A protein and the small-molecule ligand that binds it are described below.
Small molecule (SMILES): CC(=O)NCCCC[C@H](NC(=O)CNC(=O)CNC(=O)[C@@H](NC(=O)[C@H](CO)NC(=O)[C@H](CCCCN(C)C)NC(=O)[C@H](CCCN=C(N)N)NC(=O)[C@H](C)N)[C@@H](C)O)C(=O)O

Sequence of chain 1.A:
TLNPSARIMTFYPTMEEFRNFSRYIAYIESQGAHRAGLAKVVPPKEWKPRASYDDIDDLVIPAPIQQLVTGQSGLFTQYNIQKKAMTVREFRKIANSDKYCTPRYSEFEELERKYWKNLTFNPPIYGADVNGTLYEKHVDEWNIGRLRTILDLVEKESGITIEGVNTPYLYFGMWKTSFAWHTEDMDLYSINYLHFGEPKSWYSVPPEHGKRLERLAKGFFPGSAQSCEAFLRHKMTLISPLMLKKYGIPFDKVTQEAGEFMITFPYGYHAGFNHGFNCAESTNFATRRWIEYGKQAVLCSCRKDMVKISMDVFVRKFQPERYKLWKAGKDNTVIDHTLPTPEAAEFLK

Binding-site contacts:
Ligand atom NZ contacts residue GLY192 of chain 1.A at 3.6 Å (h-bond).
Ligand atom CB contacts residue GLU191 of chain 1.A at 3.4 Å.
Ligand atom NH2 contacts residue ASP157 of chain 1.A at 3.4 Å (salt-bridge).
Ligand atom N contacts residue GLU191 of chain 1.A at 2.9 Å (salt-bridge).
Ligand atom CA contacts residue ASN108 of chain 1.A at 3.4 Å.
Ligand atom NZ contacts residue TYR199 of chain 1.A at 3.6 Å (h-bond).
Ligand atom NH2 contacts residue ASN159 of chain 1.A at 3.3 Å (h-bond).
Ligand atom N contacts residue ASN108 of chain 1.A at 3.5 Å (h-bond).
Ligand atom O contacts residue ARG331 of chain 1.A at 3.4 Å (salt-bridge).
Ligand atom CA contacts residue ASP157 of chain 1.A at 3.6 Å.
Ligand atom OG1 contacts residue ALA156 of chain 1.A at 3.2 Å.
Ligand atom O contacts residue LYS263 of chain 1.A at 2.8 Å (salt-bridge).
Ligand atom OG1 contacts residue ASP157 of chain 1.A at 2.9 Å (salt-bridge).
Ligand atom OG1 contacts residue TYR199 of chain 1.A at 3.3 Å.
Ligand atom N contacts residue HIS262 of chain 1.A at 3.3 Å (h-bond).
Ligand atom O contacts residue TYR197 of chain 1.A at 2.7 Å (h-bond).
Ligand atom CH2 contacts residue GLY192 of chain 1.A at 3.4 Å.
Ligand atom O contacts residue ASN108 of chain 1.A at 2.9 Å (h-bond).
Ligand atom NE contacts residue GLU191 of chain 1.A at 3.1 Å (salt-bridge).
Ligand atom OXT contacts residue TYR107 of chain 1.A at 3.5 Å.
Ligand atom CB contacts residue ASP333 of chain 1.A at 3.1 Å.
Ligand atom OH contacts residue GLN110 of chain 1.A at 2.9 Å (h-bond).
Ligand atom CH2 contacts residue SER310 of chain 1.A at 3.6 Å.
Ligand atom N contacts residue ASP333 of chain 1.A at 3.0 Å (salt-bridge).
Ligand atom NH1 contacts residue TYR197 of chain 1.A at 3.4 Å (h-bond).
Ligand atom NH2 contacts residue TYR197 of chain 1.A at 3.0 Å (h-bond).
Ligand atom C contacts residue ASN108 of chain 1.A at 3.2 Å.
Ligand atom CB contacts residue ASP157 of chain 1.A at 3.5 Å.
Ligand atom CZ contacts residue TYR197 of chain 1.A at 2.9 Å (hydrophobic).
Ligand atom CH1 contacts residue TYR199 of chain 1.A at 3.3 Å (hydrophobic).
Ligand atom CH2 contacts residue GLU212 of chain 1.A at 3.6 Å.
Ligand atom CH1 contacts residue SER310 of chain 1.A at 3.6 Å.
Ligand atom NH2 contacts residue GLU191 of chain 1.A at 3.4 Å (salt-bridge).
Ligand atom CH2 contacts residue THR311 of chain 1.A at 3.4 Å.
Ligand atom NE contacts residue TYR197 of chain 1.A at 3.2 Å (h-bond).
Ligand atom O contacts residue LYS263 of chain 1.A at 3.4 Å.
Ligand atom CA contacts residue ASP333 of chain 1.A at 3.2 Å.
Ligand atom CH1 contacts residue GLY192 of chain 1.A at 3.0 Å.
Ligand atom CH2 contacts residue ASN312 of chain 1.A at 3.4 Å.
Ligand atom N contacts residue ASP157 of chain 1.A at 2.8 Å (salt-bridge).